Sequence of chain 1.B:
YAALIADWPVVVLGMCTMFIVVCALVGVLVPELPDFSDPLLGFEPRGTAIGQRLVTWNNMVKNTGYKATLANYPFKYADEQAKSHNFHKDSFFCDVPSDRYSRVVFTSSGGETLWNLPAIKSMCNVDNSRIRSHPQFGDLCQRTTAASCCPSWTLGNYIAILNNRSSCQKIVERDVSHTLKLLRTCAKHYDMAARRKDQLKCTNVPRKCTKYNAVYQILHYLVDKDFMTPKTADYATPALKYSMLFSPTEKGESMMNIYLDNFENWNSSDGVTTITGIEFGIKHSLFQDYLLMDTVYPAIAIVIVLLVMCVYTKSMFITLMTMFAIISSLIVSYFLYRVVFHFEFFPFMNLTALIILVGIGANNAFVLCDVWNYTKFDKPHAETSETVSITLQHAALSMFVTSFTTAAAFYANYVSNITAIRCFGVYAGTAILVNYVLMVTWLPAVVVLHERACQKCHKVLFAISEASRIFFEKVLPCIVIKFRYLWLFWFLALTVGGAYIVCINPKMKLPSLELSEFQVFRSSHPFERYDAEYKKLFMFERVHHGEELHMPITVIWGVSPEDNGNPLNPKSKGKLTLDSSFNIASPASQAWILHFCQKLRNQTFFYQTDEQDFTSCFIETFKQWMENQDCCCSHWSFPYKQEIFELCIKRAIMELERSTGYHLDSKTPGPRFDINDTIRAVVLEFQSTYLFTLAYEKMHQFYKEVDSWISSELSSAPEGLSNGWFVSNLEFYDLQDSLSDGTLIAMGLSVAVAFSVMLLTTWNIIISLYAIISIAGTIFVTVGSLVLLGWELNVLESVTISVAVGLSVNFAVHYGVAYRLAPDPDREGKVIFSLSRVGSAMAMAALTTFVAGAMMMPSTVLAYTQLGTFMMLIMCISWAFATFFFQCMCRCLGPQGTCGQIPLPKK

This protein binds this small molecule.
Small molecule (SMILES): CC(=O)N[C@@H]1[C@@H](O)[C@H](O)[C@@H](CO)O[C@H]1O

Binding-site contacts:
Ligand atom N2 contacts residue ASN363 of chain 1.B at 3.0 Å (h-bond).
Ligand atom N2 contacts residue ASN362 of chain 1.B at 4.5 Å.
Ligand atom C8 contacts residue ASN363 of chain 1.B at 3.6 Å.
Ligand atom C8 contacts residue ASN362 of chain 1.B at 3.7 Å.
Ligand atom C7 contacts residue ASN363 of chain 1.B at 3.8 Å.
Ligand atom C7 contacts residue ASN362 of chain 1.B at 4.4 Å.
Ligand atom C1 contacts residue ASN363 of chain 1.B at 3.5 Å.
Ligand atom C3 contacts residue ASN363 of chain 1.B at 4.1 Å.
Ligand atom C2 contacts residue ASN363 of chain 1.B at 3.8 Å.